Sequence of chain 1.J:
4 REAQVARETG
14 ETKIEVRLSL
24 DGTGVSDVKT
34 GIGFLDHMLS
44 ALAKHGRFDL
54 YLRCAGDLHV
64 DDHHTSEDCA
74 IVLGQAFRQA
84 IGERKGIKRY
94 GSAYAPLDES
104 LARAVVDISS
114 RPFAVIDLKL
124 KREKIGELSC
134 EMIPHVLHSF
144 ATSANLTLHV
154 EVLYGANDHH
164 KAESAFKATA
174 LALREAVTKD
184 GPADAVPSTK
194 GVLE

Binding-site contacts:
Ligand atom O13 contacts residue GLU166 of chain 2.K at 2.9 Å (salt-bridge).
Ligand atom O10 contacts residue LYS193 of chain 2.D at 2.6 Å (salt-bridge).
Ligand atom O13 contacts residue HIS40 of chain 2.K at 3.1 Å (h-bond).
Ligand atom O11 contacts residue ARG92 of chain 2.D at 2.9 Å (salt-bridge).
Ligand atom C6 contacts residue GLU14 of chain 1.J at 3.6 Å.
Ligand atom N1 contacts residue HIS67 of chain 1.J at 3.1 Å (h-bond).
Ligand atom C3 contacts residue ARG114 of chain 2.D at 3.8 Å.
Ligand atom C6 contacts residue MN1 of chain 2.PA at 3.7 Å.
Ligand atom C3 contacts residue MN1 of chain 2.QA at 3.2 Å.
Ligand atom N4 contacts residue MN1 of chain 2.QA at 2.3 Å.
Ligand atom N4 contacts residue GLU70 of chain 1.J at 3.1 Å (salt-bridge).
Ligand atom N4 contacts residue HIS163 of chain 2.K at 3.4 Å (h-bond).
Ligand atom C5 contacts residue MN1 of chain 2.QA at 3.4 Å.
Ligand atom C5 contacts residue HIS66 of chain 1.J at 3.2 Å.
Ligand atom P9 contacts residue SER191 of chain 2.D at 3.7 Å.
Ligand atom C5 contacts residue HIS162 of chain 2.K at 3.3 Å.
Ligand atom N2 contacts residue MN1 of chain 2.PA at 3.4 Å.
Ligand atom N4 contacts residue HIS66 of chain 1.J at 3.0 Å (h-bond).
Ligand atom C7 contacts residue GLU166 of chain 2.K at 3.0 Å.
Ligand atom C5 contacts residue MN1 of chain 2.PA at 3.2 Å.
Ligand atom N1 contacts residue MN1 of chain 2.PA at 2.3 Å.
Ligand atom C3 contacts residue GLU70 of chain 1.J at 3.3 Å.
Ligand atom O12 contacts residue SER191 of chain 2.D at 2.5 Å (h-bond).
Ligand atom O13 contacts residue HIS67 of chain 1.J at 3.2 Å (h-bond).
Ligand atom C8 contacts residue THR192 of chain 2.D at 3.7 Å.
Ligand atom C7 contacts residue GLU14 of chain 1.J at 3.6 Å.
Ligand atom O11 contacts residue ARG114 of chain 2.D at 3.0 Å (salt-bridge).
Ligand atom O12 contacts residue ARG92 of chain 2.D at 2.8 Å (salt-bridge).
Ligand atom O13 contacts residue MN1 of chain 2.PA at 2.2 Å.
Ligand atom C8 contacts residue GLU166 of chain 2.K at 3.6 Å.
Ligand atom O13 contacts residue GLU14 of chain 1.J at 3.0 Å (salt-bridge).
Ligand atom C6 contacts residue ARG114 of chain 2.D at 3.8 Å.
Ligand atom O10 contacts residue ARG114 of chain 2.D at 2.8 Å (salt-bridge).
Ligand atom P9 contacts residue ARG92 of chain 2.D at 3.8 Å.
Ligand atom P9 contacts residue ARG114 of chain 2.D at 3.8 Å.
Ligand atom C8 contacts residue GLU14 of chain 1.J at 3.7 Å.
Ligand atom N1 contacts residue GLU166 of chain 2.K at 3.2 Å (salt-bridge).
Ligand atom C7 contacts residue MN1 of chain 2.PA at 3.3 Å.
Ligand atom N1 contacts residue HIS162 of chain 2.K at 3.3 Å (h-bond).
Ligand atom O11 contacts residue LYS170 of chain 2.K at 2.7 Å (salt-bridge).

Sequence of chain 2.D:
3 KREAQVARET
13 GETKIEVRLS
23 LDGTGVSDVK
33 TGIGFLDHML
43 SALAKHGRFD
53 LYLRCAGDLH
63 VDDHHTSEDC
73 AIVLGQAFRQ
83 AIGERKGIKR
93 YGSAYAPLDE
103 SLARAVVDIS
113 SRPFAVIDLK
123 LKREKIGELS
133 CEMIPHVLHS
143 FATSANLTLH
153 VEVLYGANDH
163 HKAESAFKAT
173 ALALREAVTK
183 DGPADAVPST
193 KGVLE

The protein below binds the small molecule below.
Small molecule (SMILES): O=P(O)(O)C[C@H](O)Cn1cncn1

Sequence of chain 2.K:
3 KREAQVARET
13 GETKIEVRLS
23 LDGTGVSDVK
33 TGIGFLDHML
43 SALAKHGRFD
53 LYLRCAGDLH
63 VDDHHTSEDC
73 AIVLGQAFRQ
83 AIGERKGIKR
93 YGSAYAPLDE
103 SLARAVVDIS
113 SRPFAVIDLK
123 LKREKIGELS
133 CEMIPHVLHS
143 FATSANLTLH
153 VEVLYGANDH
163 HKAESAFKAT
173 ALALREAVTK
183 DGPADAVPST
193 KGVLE